Binding-site contacts:
Ligand atom C2' contacts residue TYR109 of chain 1.A at 3.5 Å (hydrophobic).
Ligand atom O4P contacts residue ARG81 of chain 1.A at 2.8 Å (salt-bridge).
Ligand atom P1 contacts residue LYS78 of chain 1.A at 3.8 Å.
Ligand atom O4 contacts residue LEU83 of chain 1.A at 3.6 Å.
Ligand atom P1 contacts residue TYR79 of chain 1.A at 3.6 Å.
Ligand atom C5' contacts residue TYR107 of chain 1.A at 3.7 Å (hydrophobic).
Ligand atom O5P contacts residue ASP40 of chain 1.A at 3.4 Å (salt-bridge).
Ligand atom C2 contacts residue ASP77 of chain 1.A at 4.0 Å.
Ligand atom C4' contacts residue ARG81 of chain 1.A at 3.9 Å.
Ligand atom P2 contacts residue CA1 of chain 1.B at 4.0 Å.
Ligand atom O5' contacts residue ARG81 of chain 1.A at 3.0 Å (salt-bridge).
Ligand atom C6 contacts residue ARG81 of chain 1.A at 4.1 Å.
Ligand atom O5P contacts residue CA1 of chain 1.B at 3.1 Å.
Ligand atom O4' contacts residue ARG81 of chain 1.A at 3.1 Å (salt-bridge).
Ligand atom C4 contacts residue TYR109 of chain 1.A at 3.6 Å (hydrophobic).
Ligand atom C2 contacts residue TYR109 of chain 1.A at 3.9 Å (hydrophobic).
Ligand atom C3' contacts residue TYR107 of chain 1.A at 3.9 Å (hydrophobic).
Ligand atom C5M contacts residue TYR107 of chain 1.A at 3.8 Å (hydrophobic).
Ligand atom C5' contacts residue ARG81 of chain 1.A at 4.0 Å.
Ligand atom P2 contacts residue ARG35 of chain 1.A at 3.6 Å.
Ligand atom C2' contacts residue TYR107 of chain 1.A at 3.8 Å (hydrophobic).
Ligand atom O2 contacts residue ASP77 of chain 1.A at 3.9 Å.
Ligand atom O5' contacts residue ARG35 of chain 1.A at 3.6 Å.
Ligand atom O1P contacts residue LYS78 of chain 1.A at 2.7 Å (salt-bridge).
Ligand atom O1P contacts residue TYR79 of chain 1.A at 3.6 Å (h-bond).
Ligand atom C5 contacts residue LEU83 of chain 1.A at 4.0 Å (hydrophobic).
Ligand atom C5M contacts residue LEU36 of chain 1.A at 4.0 Å (hydrophobic).
Ligand atom C5M contacts residue ARG35 of chain 1.A at 3.7 Å.
Ligand atom O4 contacts residue LEU37 of chain 1.A at 3.9 Å.
Ligand atom C4 contacts residue LEU83 of chain 1.A at 3.6 Å (hydrophobic).
Ligand atom N3 contacts residue LEU83 of chain 1.A at 3.9 Å.
Ligand atom O5P contacts residue ARG35 of chain 1.A at 2.8 Å (salt-bridge).
Ligand atom O3' contacts residue LYS78 of chain 1.A at 3.6 Å (salt-bridge).
Ligand atom N3 contacts residue TYR109 of chain 1.A at 3.4 Å.
Ligand atom O4 contacts residue TYR109 of chain 1.A at 3.9 Å.
Ligand atom O4P contacts residue ARG35 of chain 1.A at 2.9 Å (salt-bridge).
Ligand atom O2 contacts residue TYR109 of chain 1.A at 4.0 Å.
Ligand atom P2 contacts residue ARG81 of chain 1.A at 4.0 Å.
Ligand atom O2P contacts residue TYR79 of chain 1.A at 2.5 Å (h-bond).
Ligand atom C5 contacts residue TYR107 of chain 1.A at 4.0 Å (hydrophobic).

The protein below binds the small molecule below.
Small molecule (SMILES): Cc1cn([C@H]2C[C@H](OP(=O)(O)O)[C@@H](COP(=O)(O)O)O2)c(=O)[nH]c1=O

Sequence of chain 1.A:
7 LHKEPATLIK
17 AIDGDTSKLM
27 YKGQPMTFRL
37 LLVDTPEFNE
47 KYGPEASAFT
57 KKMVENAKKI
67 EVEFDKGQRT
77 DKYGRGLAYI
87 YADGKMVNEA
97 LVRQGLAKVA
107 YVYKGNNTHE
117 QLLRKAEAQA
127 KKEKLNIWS